Sequence of chain 2.A:
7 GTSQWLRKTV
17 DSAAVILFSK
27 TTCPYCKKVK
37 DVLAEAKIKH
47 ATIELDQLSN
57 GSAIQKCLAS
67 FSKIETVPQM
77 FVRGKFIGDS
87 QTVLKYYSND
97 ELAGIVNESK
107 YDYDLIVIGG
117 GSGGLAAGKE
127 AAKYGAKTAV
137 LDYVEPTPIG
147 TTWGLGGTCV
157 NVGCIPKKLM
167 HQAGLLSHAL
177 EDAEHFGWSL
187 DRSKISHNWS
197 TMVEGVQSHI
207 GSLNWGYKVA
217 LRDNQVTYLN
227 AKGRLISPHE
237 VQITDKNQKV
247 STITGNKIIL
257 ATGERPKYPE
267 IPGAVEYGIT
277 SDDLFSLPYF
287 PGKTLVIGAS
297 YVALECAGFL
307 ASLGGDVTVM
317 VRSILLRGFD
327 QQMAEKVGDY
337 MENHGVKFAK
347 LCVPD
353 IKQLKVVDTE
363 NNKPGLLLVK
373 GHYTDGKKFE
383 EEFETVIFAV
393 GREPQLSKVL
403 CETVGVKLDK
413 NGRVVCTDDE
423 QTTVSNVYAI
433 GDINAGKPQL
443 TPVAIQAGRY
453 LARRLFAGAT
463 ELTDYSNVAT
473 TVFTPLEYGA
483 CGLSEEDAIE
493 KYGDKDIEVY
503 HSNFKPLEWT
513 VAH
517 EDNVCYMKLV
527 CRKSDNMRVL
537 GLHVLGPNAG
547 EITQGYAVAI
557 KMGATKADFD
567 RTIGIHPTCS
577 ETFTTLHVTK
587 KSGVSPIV

The protein below binds the small molecule below.
Small molecule (SMILES): CCOc1ccc(CC(=O)O)cc1

Binding-site contacts:
Ligand atom C10 contacts residue GLY407 of chain 2.A at 3.3 Å.
Ligand atom C10 contacts residue VAL408 of chain 2.A at 3.4 Å (hydrophobic).
Ligand atom O3 contacts residue LYS409 of chain 2.A at 3.9 Å.
Ligand atom O9 contacts residue VAL408 of chain 2.A at 4.2 Å.
Ligand atom C6 contacts residue THR425 of chain 2.A at 4.3 Å.
Ligand atom C12 contacts residue LYS409 of chain 2.A at 3.8 Å.
Ligand atom C7 contacts residue LYS409 of chain 2.A at 3.7 Å.
Ligand atom O3 contacts residue THR425 of chain 2.A at 3.8 Å.
Ligand atom C11 contacts residue GLY407 of chain 2.A at 3.8 Å.
Ligand atom C7 contacts residue GLY407 of chain 2.A at 4.0 Å.
Ligand atom C4 contacts residue LYS409 of chain 2.A at 3.6 Å.
Ligand atom C13 contacts residue LYS409 of chain 2.A at 3.4 Å.
Ligand atom C2 contacts residue LYS409 of chain 2.A at 4.1 Å.
Ligand atom O9 contacts residue LYS409 of chain 2.A at 4.2 Å.
Ligand atom C5 contacts residue LYS409 of chain 2.A at 3.4 Å.
Ligand atom C10 contacts residue LYS409 of chain 2.A at 3.9 Å.
Ligand atom C11 contacts residue VAL408 of chain 2.A at 3.3 Å (hydrophobic).
Ligand atom C11 contacts residue GLU404 of chain 2.A at 3.3 Å.
Ligand atom C7 contacts residue THR425 of chain 2.A at 4.2 Å.
Ligand atom C6 contacts residue LYS409 of chain 2.A at 3.7 Å.
Ligand atom C8 contacts residue LYS409 of chain 2.A at 3.9 Å.